Binding-site contacts:
Ligand atom NZ contacts residue ASN11 of chain 1.B at 2.9 Å (h-bond).
Ligand atom CD1 contacts residue PRO113 of chain 1.B at 3.6 Å (hydrophobic).
Ligand atom CB contacts residue THR119 of chain 1.B at 3.6 Å.
Ligand atom CA contacts residue TRP14 of chain 1.B at 3.5 Å (hydrophobic).
Ligand atom CB contacts residue GLN118 of chain 1.B at 3.3 Å.
Ligand atom C contacts residue THR119 of chain 1.B at 3.6 Å.
Ligand atom CA contacts residue PRO113 of chain 1.B at 3.6 Å (hydrophobic).
Ligand atom O contacts residue MET210 of chain 1.B at 3.7 Å.
Ligand atom SG contacts residue CYS121 of chain 1.B at 2.0 Å (h-bond).
Ligand atom O contacts residue PRO113 of chain 1.B at 3.3 Å.
Ligand atom CZ contacts residue GLN112 of chain 1.B at 3.3 Å.
Ligand atom CA contacts residue GLN118 of chain 1.B at 3.1 Å.
Ligand atom CE2 contacts residue PRO113 of chain 1.B at 3.4 Å (hydrophobic).
Ligand atom O contacts residue GLN118 of chain 1.B at 3.0 Å.
Ligand atom N contacts residue THR119 of chain 1.B at 3.7 Å.
Ligand atom CA contacts residue THR119 of chain 1.B at 3.3 Å.
Ligand atom CZ contacts residue PRO113 of chain 1.B at 3.2 Å (hydrophobic).
Ligand atom CZ contacts residue ALA111 of chain 1.B at 3.7 Å (hydrophobic).
Ligand atom CB contacts residue ILE120 of chain 1.B at 3.6 Å (hydrophobic).
Ligand atom C contacts residue PRO113 of chain 1.B at 3.6 Å (hydrophobic).
Ligand atom N contacts residue PRO113 of chain 1.B at 3.6 Å.
Ligand atom CE1 contacts residue ALA111 of chain 1.B at 3.5 Å (hydrophobic).
Ligand atom O contacts residue CYS121 of chain 1.B at 3.1 Å (h-bond).
Ligand atom C contacts residue GLN118 of chain 1.B at 3.6 Å.
Ligand atom N contacts residue THR119 of chain 1.B at 2.9 Å (h-bond).
Ligand atom CD2 contacts residue THR119 of chain 1.B at 3.7 Å.
Ligand atom C contacts residue GLN118 of chain 1.B at 3.5 Å.
Ligand atom CG2 contacts residue ARG115 of chain 1.B at 3.6 Å.
Ligand atom C contacts residue TRP14 of chain 1.B at 3.5 Å (hydrophobic).
Ligand atom NZ contacts residue GLU248 of chain 1.B at 3.4 Å (salt-bridge).
Ligand atom N contacts residue GLN118 of chain 1.B at 2.9 Å (h-bond).
Ligand atom C contacts residue CYS121 of chain 1.B at 3.2 Å (hydrophobic).
Ligand atom NZ contacts residue GLN12 of chain 1.B at 3.6 Å (h-bond).
Ligand atom CE1 contacts residue PRO113 of chain 1.B at 3.6 Å (hydrophobic).
Ligand atom CG contacts residue GLN118 of chain 1.B at 3.7 Å.
Ligand atom NZ contacts residue GLU136 of chain 1.B at 2.8 Å (salt-bridge).
Ligand atom CB contacts residue CYS121 of chain 1.B at 3.0 Å (hydrophobic).
Ligand atom CD contacts residue ASN11 of chain 1.B at 3.4 Å.
Ligand atom CD2 contacts residue GLN118 of chain 1.B at 3.2 Å.
Ligand atom CE contacts residue ASN11 of chain 1.B at 3.1 Å.

This small molecule binds to this protein.
Small molecule (SMILES): CC(C)C[C@H](N)C(=O)N[C@@H](CCCC[NH3+])C(=O)N[C@@H](Cc1ccccc1)C(=O)N[C@@H](CCC(N)=O)C(=O)N[C@@H](CS)C(=O)NCC(=O)N[C@@H](CCC(N)=O)C(=O)N[C@@H](CCCC[NH3+])C(=O)N[C@H](C=O)[C@@H](C)O

Sequence of chain 1.B:
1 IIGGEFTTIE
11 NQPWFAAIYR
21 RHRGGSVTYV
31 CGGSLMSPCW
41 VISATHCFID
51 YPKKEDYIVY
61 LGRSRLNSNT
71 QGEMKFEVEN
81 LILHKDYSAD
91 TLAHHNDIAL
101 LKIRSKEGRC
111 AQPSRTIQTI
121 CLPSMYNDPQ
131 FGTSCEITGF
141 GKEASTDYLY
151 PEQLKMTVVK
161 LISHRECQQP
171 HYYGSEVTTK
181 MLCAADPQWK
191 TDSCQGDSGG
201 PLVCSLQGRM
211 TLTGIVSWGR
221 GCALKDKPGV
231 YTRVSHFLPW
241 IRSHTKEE